This protein binds this small molecule.
Small molecule (SMILES): O=C(NCCNC[C@H](O)COc1ccc(O)cc1)N1CCOCC1

Binding-site contacts:
Ligand atom C5 contacts residue ASN263 of chain 1.B at 3.7 Å.
Ligand atom O4 contacts residue SER173 of chain 1.B at 2.9 Å (h-bond).
Ligand atom C9 contacts residue PHE240 of chain 1.B at 3.6 Å (hydrophobic).
Ligand atom O5 contacts residue ASP83 of chain 1.B at 2.7 Å (salt-bridge).
Ligand atom C4 contacts residue TYR267 of chain 1.B at 3.3 Å (hydrophobic).
Ligand atom C8 contacts residue ASP83 of chain 1.B at 3.3 Å.
Ligand atom O4 contacts residue SER177 of chain 1.B at 2.6 Å (h-bond).
Ligand atom C3 contacts residue GLY60 of chain 1.B at 3.5 Å.
Ligand atom N3 contacts residue ASN263 of chain 1.B at 2.8 Å (h-bond).
Ligand atom N2 contacts residue TRP79 of chain 1.B at 3.3 Å.
Ligand atom C3 contacts residue TRP264 of chain 1.B at 3.6 Å (hydrophobic).
Ligand atom C14 contacts residue SER177 of chain 1.B at 3.5 Å.
Ligand atom N3 contacts residue ASP83 of chain 1.B at 3.1 Å (salt-bridge).
Ligand atom C15 contacts residue SER177 of chain 1.B at 3.6 Å.
Ligand atom C10 contacts residue ASP83 of chain 1.B at 3.3 Å.
Ligand atom N2 contacts residue ASN263 of chain 1.B at 3.5 Å (h-bond).
Ligand atom O5 contacts residue ASN263 of chain 1.B at 2.8 Å (h-bond).
Ligand atom C6 contacts residue TRP79 of chain 1.B at 3.6 Å (hydrophobic).
Ligand atom O3 contacts residue PHE240 of chain 1.B at 3.3 Å.
Ligand atom C1 contacts residue VAL260 of chain 1.B at 3.8 Å (hydrophobic).
Ligand atom C13 contacts residue PHE241 of chain 1.B at 3.8 Å (hydrophobic).
Ligand atom C15 contacts residue THR88 of chain 1.B at 3.6 Å.
Ligand atom C9 contacts residue ASP83 of chain 1.B at 3.2 Å.
Ligand atom C15 contacts residue VAL84 of chain 1.B at 3.6 Å (hydrophobic).
Ligand atom N3 contacts residue TYR267 of chain 1.B at 3.5 Å (h-bond).
Ligand atom C5 contacts residue TRP79 of chain 1.B at 3.7 Å (hydrophobic).
Ligand atom O1 contacts residue GLY60 of chain 1.B at 3.7 Å.
Ligand atom C2 contacts residue VAL260 of chain 1.B at 3.6 Å (hydrophobic).
Ligand atom C7 contacts residue ASP83 of chain 1.B at 3.2 Å.
Ligand atom C2 contacts residue VAL64 of chain 1.B at 3.6 Å (hydrophobic).
Ligand atom O1 contacts residue VAL64 of chain 1.B at 3.2 Å.
Ligand atom O5 contacts residue TYR267 of chain 1.B at 3.3 Å.
Ligand atom C9 contacts residue ASN263 of chain 1.B at 3.3 Å.
Ligand atom C8 contacts residue ASN263 of chain 1.B at 3.5 Å.
Ligand atom C16 contacts residue PHE241 of chain 1.B at 3.8 Å (hydrophobic).
Ligand atom O1 contacts residue TRP264 of chain 1.B at 2.9 Å (h-bond).
Ligand atom C13 contacts residue SER173 of chain 1.B at 3.7 Å.
Ligand atom N1 contacts residue ASN263 of chain 1.B at 3.8 Å.
Ligand atom O4 contacts residue VAL134 of chain 1.B at 3.8 Å.
Ligand atom N2 contacts residue TYR267 of chain 1.B at 3.5 Å (h-bond).

Sequence of chain 1.B:
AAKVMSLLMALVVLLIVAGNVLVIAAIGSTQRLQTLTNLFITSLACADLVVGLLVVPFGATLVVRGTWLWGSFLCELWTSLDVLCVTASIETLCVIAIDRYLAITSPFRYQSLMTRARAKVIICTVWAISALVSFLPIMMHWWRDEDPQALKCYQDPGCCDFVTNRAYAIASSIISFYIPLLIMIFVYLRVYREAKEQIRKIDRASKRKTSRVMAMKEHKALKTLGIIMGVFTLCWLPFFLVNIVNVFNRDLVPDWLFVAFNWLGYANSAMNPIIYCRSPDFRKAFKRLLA